Binding-site contacts:
Ligand atom N contacts residue GLU152 of chain 1.B at 2.8 Å (salt-bridge).
Ligand atom N contacts residue TYR220 of chain 1.B at 3.9 Å.
Ligand atom O contacts residue GLN243 of chain 1.B at 3.0 Å (h-bond).
Ligand atom N contacts residue SER241 of chain 1.B at 2.8 Å (h-bond).
Ligand atom CA contacts residue GLU152 of chain 1.B at 3.7 Å.
Ligand atom CB contacts residue DAL1 of chain 1.K at 3.1 Å.
Ligand atom CA contacts residue TYR220 of chain 1.B at 3.7 Å (hydrophobic).
Ligand atom C contacts residue ASN216 of chain 1.B at 3.6 Å.
Ligand atom C contacts residue TYR220 of chain 1.B at 3.9 Å (hydrophobic).
Ligand atom O contacts residue ASP242 of chain 1.B at 3.8 Å.
Ligand atom CB contacts residue LEU156 of chain 1.B at 3.9 Å (hydrophobic).
Ligand atom O contacts residue DAL1 of chain 1.K at 2.3 Å (h-bond).
Ligand atom CA contacts residue PRO217 of chain 1.B at 4.2 Å (hydrophobic).
Ligand atom CA contacts residue DAL1 of chain 1.K at 2.4 Å.
Ligand atom CA contacts residue SER241 of chain 1.B at 3.6 Å.
Ligand atom N contacts residue GLN243 of chain 1.B at 4.4 Å.
Ligand atom O contacts residue TYR220 of chain 1.B at 4.4 Å.
Ligand atom CB contacts residue ASN216 of chain 1.B at 3.2 Å.
Ligand atom C contacts residue MSE179 of chain 1.B at 3.8 Å.
Ligand atom C contacts residue GLN243 of chain 1.B at 3.9 Å.
Ligand atom CA contacts residue ASP242 of chain 1.B at 4.4 Å.
Ligand atom CB contacts residue MSE179 of chain 1.B at 3.9 Å.
Ligand atom CA contacts residue ASN216 of chain 1.B at 3.2 Å.
Ligand atom O contacts residue GLU152 of chain 1.B at 3.8 Å.
Ligand atom N contacts residue ASP242 of chain 1.B at 3.1 Å (salt-bridge).
Ligand atom CB contacts residue PRO217 of chain 1.B at 4.2 Å (hydrophobic).
Ligand atom C contacts residue GLU152 of chain 1.B at 4.0 Å.
Ligand atom CB contacts residue SER241 of chain 1.B at 4.1 Å.
Ligand atom C contacts residue DAL1 of chain 1.K at 1.3 Å.
Ligand atom N contacts residue DAL1 of chain 1.K at 3.6 Å.
Ligand atom O contacts residue MSE179 of chain 1.B at 3.6 Å.
Ligand atom O contacts residue SER95 of chain 1.B at 3.8 Å.

Sequence of chain 1.B:
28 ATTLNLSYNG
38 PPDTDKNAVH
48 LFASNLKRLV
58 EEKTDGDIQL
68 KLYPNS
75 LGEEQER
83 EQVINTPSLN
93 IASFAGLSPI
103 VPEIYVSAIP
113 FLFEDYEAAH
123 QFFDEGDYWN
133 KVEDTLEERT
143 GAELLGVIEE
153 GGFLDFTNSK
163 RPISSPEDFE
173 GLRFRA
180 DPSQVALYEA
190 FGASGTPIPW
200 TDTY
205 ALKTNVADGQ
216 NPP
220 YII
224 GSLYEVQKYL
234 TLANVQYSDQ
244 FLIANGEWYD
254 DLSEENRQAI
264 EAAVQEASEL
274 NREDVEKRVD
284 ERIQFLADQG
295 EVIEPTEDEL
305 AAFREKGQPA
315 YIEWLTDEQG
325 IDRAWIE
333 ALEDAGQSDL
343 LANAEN

This protein binds this small molecule.
Small molecule (SMILES): C[C@@H](N)C(=O)O